Sequence of chain 51.E:
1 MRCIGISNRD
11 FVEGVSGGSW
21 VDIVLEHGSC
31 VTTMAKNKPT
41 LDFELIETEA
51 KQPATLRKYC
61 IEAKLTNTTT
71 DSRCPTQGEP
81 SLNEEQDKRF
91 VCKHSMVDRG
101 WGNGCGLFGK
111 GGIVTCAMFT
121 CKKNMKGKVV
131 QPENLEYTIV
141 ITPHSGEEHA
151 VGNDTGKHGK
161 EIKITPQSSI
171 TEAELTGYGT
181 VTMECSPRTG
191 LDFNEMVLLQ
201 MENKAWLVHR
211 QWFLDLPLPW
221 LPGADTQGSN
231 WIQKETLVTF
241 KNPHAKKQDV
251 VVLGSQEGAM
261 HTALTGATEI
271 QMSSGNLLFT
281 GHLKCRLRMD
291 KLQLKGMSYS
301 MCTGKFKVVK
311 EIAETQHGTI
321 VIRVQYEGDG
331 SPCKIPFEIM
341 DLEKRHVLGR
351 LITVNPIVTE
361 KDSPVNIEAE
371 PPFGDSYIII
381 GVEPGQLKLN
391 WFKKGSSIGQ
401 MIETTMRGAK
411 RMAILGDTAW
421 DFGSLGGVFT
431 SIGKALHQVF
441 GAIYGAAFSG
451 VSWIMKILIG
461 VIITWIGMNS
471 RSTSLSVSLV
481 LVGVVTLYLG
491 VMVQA

The protein below binds the small molecule below.
Small molecule (SMILES): CC(=O)N[C@@H]1[C@@H](O)[C@H](O)[C@@H](CO)O[C@H]1O

Binding-site contacts:
Ligand atom C8 contacts residue ASN67 of chain 51.E at 3.6 Å.
Ligand atom O7 contacts residue ASN67 of chain 51.E at 4.5 Å.
Ligand atom C4 contacts residue ASN67 of chain 51.E at 4.2 Å.
Ligand atom O7 contacts residue ARG89 of chain 51.E at 4.2 Å.
Ligand atom C1 contacts residue ASN67 of chain 51.E at 1.4 Å.
Ligand atom C8 contacts residue PHE90 of chain 51.E at 4.4 Å (hydrophobic).
Ligand atom N2 contacts residue ASN67 of chain 51.E at 3.3 Å (h-bond).
Ligand atom O7 contacts residue MET118 of chain 51.E at 3.5 Å.
Ligand atom C8 contacts residue MET118 of chain 51.E at 4.1 Å (hydrophobic).
Ligand atom C7 contacts residue MET118 of chain 51.E at 3.8 Å (hydrophobic).
Ligand atom O3 contacts residue ASN67 of chain 51.E at 3.8 Å.
Ligand atom C7 contacts residue ASN67 of chain 51.E at 3.8 Å.
Ligand atom O5 contacts residue ASN67 of chain 51.E at 2.4 Å (h-bond).
Ligand atom C5 contacts residue ASN67 of chain 51.E at 3.7 Å.
Ligand atom C3 contacts residue ASN67 of chain 51.E at 3.6 Å.
Ligand atom C2 contacts residue ASN67 of chain 51.E at 2.4 Å.